Binding-site contacts:
Ligand atom O5 contacts residue ASN69 of chain 3.B at 2.4 Å (h-bond).
Ligand atom O7 contacts residue ASN69 of chain 3.B at 4.5 Å.
Ligand atom C2 contacts residue ASN69 of chain 3.B at 2.5 Å.
Ligand atom C1 contacts residue ASN69 of chain 3.B at 1.4 Å.
Ligand atom C7 contacts residue ASN69 of chain 3.B at 3.8 Å.
Ligand atom C1 contacts residue THR71 of chain 3.B at 4.2 Å.
Ligand atom N2 contacts residue ASN69 of chain 3.B at 2.9 Å (h-bond).
Ligand atom C8 contacts residue ASN69 of chain 3.B at 4.0 Å.
Ligand atom C3 contacts residue ASN69 of chain 3.B at 3.8 Å.
Ligand atom C4 contacts residue ASN69 of chain 3.B at 4.2 Å.
Ligand atom C5 contacts residue ASN69 of chain 3.B at 3.7 Å.

Sequence of chain 3.B:
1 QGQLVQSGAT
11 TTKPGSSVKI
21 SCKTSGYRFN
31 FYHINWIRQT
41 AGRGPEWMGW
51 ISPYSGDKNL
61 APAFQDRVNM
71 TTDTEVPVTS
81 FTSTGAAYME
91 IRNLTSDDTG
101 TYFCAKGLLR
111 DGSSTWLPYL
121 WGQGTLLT

This protein binds this small molecule.
Small molecule (SMILES): CC(=O)N[C@@H]1[C@@H](O)[C@H](O)[C@@H](CO)O[C@H]1O